Sequence of chain 1.B:
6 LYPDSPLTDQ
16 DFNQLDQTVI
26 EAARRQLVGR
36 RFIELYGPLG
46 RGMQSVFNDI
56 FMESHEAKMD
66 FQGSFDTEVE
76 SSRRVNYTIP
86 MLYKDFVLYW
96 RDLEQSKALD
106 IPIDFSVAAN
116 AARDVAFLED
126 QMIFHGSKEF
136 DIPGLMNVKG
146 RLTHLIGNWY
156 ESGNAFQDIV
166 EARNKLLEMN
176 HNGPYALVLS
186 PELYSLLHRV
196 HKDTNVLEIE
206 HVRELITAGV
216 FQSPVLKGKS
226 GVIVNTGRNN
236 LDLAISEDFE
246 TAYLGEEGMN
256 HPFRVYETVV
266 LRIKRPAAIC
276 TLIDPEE

The protein below binds the small molecule below.
Small molecule (SMILES): CC[C@H](C)[C@H](NC(=O)[C@H](CC(C)C)NC(=O)[C@H](CO)NC(=O)CNC(=O)[C@@H](NC(=O)[C@@H](N)[C@@H](C)O)C(C)C)C(=O)N[C@H](C=O)CCC(N)=O

Binding-site contacts:
Ligand atom O contacts residue ARG29 of chain 1.B at 3.2 Å (salt-bridge).
Ligand atom OE1 contacts residue ARG36 of chain 1.B at 2.9 Å (salt-bridge).
Ligand atom OE1 contacts residue PHE37 of chain 1.B at 3.7 Å.
Ligand atom CG2 contacts residue ARG36 of chain 1.B at 4.1 Å.
Ligand atom O contacts residue ASP243 of chain 1.B at 4.1 Å.
Ligand atom CB contacts residue ARG36 of chain 1.B at 3.4 Å.
Ligand atom CD1 contacts residue ARG29 of chain 1.B at 3.5 Å.
Ligand atom CD2 contacts residue LEU40 of chain 1.B at 4.1 Å (hydrophobic).
Ligand atom C contacts residue ARG35 of chain 1.B at 3.9 Å.
Ligand atom CG contacts residue ARG36 of chain 1.B at 3.8 Å.
Ligand atom CG1 contacts residue ASP243 of chain 1.B at 3.2 Å.
Ligand atom O contacts residue ILE25 of chain 1.B at 3.8 Å.
Ligand atom C contacts residue ARG29 of chain 1.B at 3.9 Å.
Ligand atom CA contacts residue ARG29 of chain 1.B at 3.8 Å.
Ligand atom CD1 contacts residue LEU40 of chain 1.B at 3.6 Å (hydrophobic).
Ligand atom CD contacts residue GLU39 of chain 1.B at 3.2 Å.
Ligand atom CD1 contacts residue ARG36 of chain 1.B at 3.6 Å.
Ligand atom CD contacts residue ARG36 of chain 1.B at 3.7 Å.
Ligand atom CA contacts residue ARG29 of chain 1.B at 4.1 Å.
Ligand atom CD1 contacts residue ARG35 of chain 1.B at 4.0 Å.
Ligand atom N contacts residue ASP243 of chain 1.B at 2.6 Å (salt-bridge).
Ligand atom CA contacts residue ASP243 of chain 1.B at 3.5 Å.
Ligand atom CB contacts residue ASP243 of chain 1.B at 4.0 Å.
Ligand atom C contacts residue GLU39 of chain 1.B at 3.6 Å.
Ligand atom O contacts residue PRO43 of chain 1.B at 3.8 Å.
Ligand atom N contacts residue ARG29 of chain 1.B at 4.2 Å.
Ligand atom CG2 contacts residue PRO43 of chain 1.B at 3.8 Å (hydrophobic).
Ligand atom CA contacts residue ASP243 of chain 1.B at 3.6 Å.
Ligand atom NE2 contacts residue GLU39 of chain 1.B at 2.9 Å (salt-bridge).
Ligand atom O contacts residue GLU39 of chain 1.B at 3.0 Å (salt-bridge).
Ligand atom C contacts residue ASP243 of chain 1.B at 3.8 Å.
Ligand atom N contacts residue ARG35 of chain 1.B at 4.0 Å.
Ligand atom O contacts residue ARG35 of chain 1.B at 4.0 Å.
Ligand atom C contacts residue ASP243 of chain 1.B at 3.5 Å.
Ligand atom N contacts residue ASP243 of chain 1.B at 3.2 Å (salt-bridge).
Ligand atom OE1 contacts residue GLU39 of chain 1.B at 3.1 Å (salt-bridge).
Ligand atom O contacts residue ARG35 of chain 1.B at 2.7 Å (salt-bridge).
Ligand atom CG1 contacts residue ARG36 of chain 1.B at 4.0 Å.
Ligand atom CG2 contacts residue ARG35 of chain 1.B at 3.4 Å.
Ligand atom N contacts residue PRO43 of chain 1.B at 4.0 Å.